The protein below binds the small molecule below.
Small molecule (SMILES): CC(=O)N[C@H]1[C@H](O[C@H]2[C@H](O)[C@@H](NC(C)=O)CO[C@@H]2CO)O[C@H](CO)[C@@H](O)[C@@H]1O

Sequence of chain 1.A:
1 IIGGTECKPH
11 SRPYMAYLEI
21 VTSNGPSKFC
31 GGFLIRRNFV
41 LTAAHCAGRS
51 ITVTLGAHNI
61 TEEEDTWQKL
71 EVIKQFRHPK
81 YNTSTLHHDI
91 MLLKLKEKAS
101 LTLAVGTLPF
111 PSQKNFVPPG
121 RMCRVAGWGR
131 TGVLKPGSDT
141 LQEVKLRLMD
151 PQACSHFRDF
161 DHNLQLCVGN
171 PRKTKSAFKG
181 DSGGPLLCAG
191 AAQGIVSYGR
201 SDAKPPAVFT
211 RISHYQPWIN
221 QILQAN

Binding-site contacts:
Ligand atom C1 contacts residue ASN59 of chain 1.A at 1.4 Å.
Ligand atom C7 contacts residue ASN59 of chain 1.A at 3.7 Å.
Ligand atom O5 contacts residue GLU62 of chain 1.A at 3.7 Å.
Ligand atom O5 contacts residue THR61 of chain 1.A at 3.1 Å (h-bond).
Ligand atom N2 contacts residue THR140 of chain 1.A at 4.4 Å.
Ligand atom C4 contacts residue ASN59 of chain 1.A at 4.2 Å.
Ligand atom C5 contacts residue GLU62 of chain 1.A at 4.3 Å.
Ligand atom C1 contacts residue THR61 of chain 1.A at 3.5 Å.
Ligand atom C2 contacts residue ASN59 of chain 1.A at 2.6 Å.
Ligand atom O5 contacts residue ASN59 of chain 1.A at 2.2 Å (h-bond).
Ligand atom N2 contacts residue ASN59 of chain 1.A at 3.2 Å (h-bond).
Ligand atom C7 contacts residue THR140 of chain 1.A at 3.9 Å.
Ligand atom C5 contacts residue THR61 of chain 1.A at 3.2 Å.
Ligand atom C5 contacts residue ASN59 of chain 1.A at 3.6 Å.
Ligand atom C6 contacts residue GLU62 of chain 1.A at 3.9 Å.
Ligand atom C8 contacts residue THR140 of chain 1.A at 4.3 Å.
Ligand atom O7 contacts residue THR140 of chain 1.A at 3.7 Å.
Ligand atom C8 contacts residue ASN59 of chain 1.A at 3.9 Å.
Ligand atom C1 contacts residue ASP139 of chain 1.A at 3.8 Å.
Ligand atom N2 contacts residue ASP139 of chain 1.A at 3.8 Å.
Ligand atom C2 contacts residue ASP139 of chain 1.A at 4.0 Å.
Ligand atom C3 contacts residue ASP139 of chain 1.A at 3.9 Å.
Ligand atom O6 contacts residue GLU62 of chain 1.A at 2.7 Å (salt-bridge).
Ligand atom C3 contacts residue ASN59 of chain 1.A at 3.9 Å.
Ligand atom C6 contacts residue THR61 of chain 1.A at 3.6 Å.